Binding-site contacts:
Ligand atom C14 contacts residue LEU60 of chain 1.A at 3.4 Å (hydrophobic).
Ligand atom C16 contacts residue MET94 of chain 1.A at 3.5 Å (hydrophobic).
Ligand atom C4 contacts residue LEU23 of chain 1.A at 3.8 Å (hydrophobic).
Ligand atom C29 contacts residue ALA104 of chain 1.A at 3.7 Å (hydrophobic).
Ligand atom O4 contacts residue CYS56 of chain 1.A at 3.4 Å.
Ligand atom C22 contacts residue ILE133 of chain 1.A at 3.6 Å (hydrophobic).
Ligand atom C13 contacts residue LEU60 of chain 1.A at 3.5 Å (hydrophobic).
Ligand atom C16 contacts residue ILE136 of chain 1.A at 3.6 Å (hydrophobic).
Ligand atom C27 contacts residue ILE136 of chain 1.A at 3.7 Å (hydrophobic).
Ligand atom C9 contacts residue PHE114 of chain 1.A at 3.5 Å (hydrophobic).
Ligand atom C9 contacts residue MET101 of chain 1.A at 3.5 Å (hydrophobic).
Ligand atom O1 contacts residue ARG103 of chain 1.A at 3.0 Å (salt-bridge).
Ligand atom O1 contacts residue LEU23 of chain 1.A at 3.2 Å (h-bond).
Ligand atom C30 contacts residue ALA104 of chain 1.A at 3.4 Å (hydrophobic).
Ligand atom C25 contacts residue ILE133 of chain 1.A at 3.6 Å (hydrophobic).
Ligand atom C14 contacts residue MET101 of chain 1.A at 3.6 Å (hydrophobic).
Ligand atom C15 contacts residue LEU60 of chain 1.A at 3.7 Å (hydrophobic).
Ligand atom O1 contacts residue CYS21 of chain 1.A at 3.2 Å (h-bond).
Ligand atom N1 contacts residue PHE113 of chain 1.A at 2.8 Å (h-bond).
Ligand atom C10 contacts residue MET101 of chain 1.A at 3.4 Å (hydrophobic).
Ligand atom C1 contacts residue ARG100 of chain 1.A at 3.6 Å.
Ligand atom C27 contacts residue PHE137 of chain 1.A at 3.7 Å (hydrophobic).
Ligand atom C7 contacts residue PHE113 of chain 1.A at 3.6 Å (hydrophobic).
Ligand atom C17 contacts residue ILE136 of chain 1.A at 3.7 Å (hydrophobic).
Ligand atom C24 contacts residue PHE124 of chain 1.A at 3.4 Å (hydrophobic).
Ligand atom C28 contacts residue MET101 of chain 1.A at 3.4 Å (hydrophobic).
Ligand atom C26 contacts residue PHE137 of chain 1.A at 3.6 Å (hydrophobic).
Ligand atom C5 contacts residue GLN22 of chain 1.A at 3.7 Å.
Ligand atom N2 contacts residue PHE114 of chain 1.A at 3.6 Å.
Ligand atom C2 contacts residue GLN22 of chain 1.A at 3.3 Å.
Ligand atom N2 contacts residue PHE113 of chain 1.A at 3.6 Å.
Ligand atom C4 contacts residue GLN22 of chain 1.A at 3.5 Å.
Ligand atom S1 contacts residue ARG103 of chain 1.A at 3.7 Å.
Ligand atom O3 contacts residue HIS59 of chain 1.A at 3.6 Å.
Ligand atom O2 contacts residue ARG103 of chain 1.A at 3.3 Å (salt-bridge).
Ligand atom C8 contacts residue PHE113 of chain 1.A at 3.7 Å (hydrophobic).
Ligand atom O2 contacts residue ARG100 of chain 1.A at 3.3 Å (salt-bridge).
Ligand atom O2 contacts residue LEU28 of chain 1.A at 3.6 Å.
Ligand atom C9 contacts residue PHE113 of chain 1.A at 3.6 Å (hydrophobic).
Ligand atom N2 contacts residue MET101 of chain 1.A at 3.2 Å.

Sequence of chain 1.A:
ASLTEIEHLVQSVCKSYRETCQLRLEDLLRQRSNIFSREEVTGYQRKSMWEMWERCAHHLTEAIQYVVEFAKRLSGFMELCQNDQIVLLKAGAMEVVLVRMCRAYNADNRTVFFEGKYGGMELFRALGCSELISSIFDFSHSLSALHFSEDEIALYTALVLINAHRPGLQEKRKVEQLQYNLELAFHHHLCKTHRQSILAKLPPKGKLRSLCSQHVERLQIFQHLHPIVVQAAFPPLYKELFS

The protein below binds the small molecule below.
Small molecule (SMILES): CCS(=O)(=O)c1ccc(CC(=O)Nc2nc(-c3ccccc3)c(C(=O)c3ccccc3CC(C)C)s2)cc1